A small-molecule ligand and the protein it binds are described below.
Small molecule (SMILES): CC(=O)N[C@@H]1[C@@H](O)[C@H](O)[C@@H](CO)O[C@H]1O

Binding-site contacts:
Ligand atom O7 contacts residue ASN15 of chain 1.K at 3.7 Å.
Ligand atom C7 contacts residue ASN15 of chain 1.K at 3.4 Å.
Ligand atom C2 contacts residue ASN15 of chain 1.K at 2.3 Å.
Ligand atom C4 contacts residue ASN15 of chain 1.K at 4.0 Å.
Ligand atom C1 contacts residue ASN15 of chain 1.K at 1.4 Å.
Ligand atom C5 contacts residue ASN15 of chain 1.K at 3.6 Å.
Ligand atom C8 contacts residue ASN15 of chain 1.K at 4.3 Å.
Ligand atom O5 contacts residue ASN15 of chain 1.K at 2.3 Å (h-bond).
Ligand atom N2 contacts residue ASN15 of chain 1.K at 3.0 Å (h-bond).
Ligand atom C3 contacts residue ASN15 of chain 1.K at 3.7 Å.

Sequence of chain 1.K:
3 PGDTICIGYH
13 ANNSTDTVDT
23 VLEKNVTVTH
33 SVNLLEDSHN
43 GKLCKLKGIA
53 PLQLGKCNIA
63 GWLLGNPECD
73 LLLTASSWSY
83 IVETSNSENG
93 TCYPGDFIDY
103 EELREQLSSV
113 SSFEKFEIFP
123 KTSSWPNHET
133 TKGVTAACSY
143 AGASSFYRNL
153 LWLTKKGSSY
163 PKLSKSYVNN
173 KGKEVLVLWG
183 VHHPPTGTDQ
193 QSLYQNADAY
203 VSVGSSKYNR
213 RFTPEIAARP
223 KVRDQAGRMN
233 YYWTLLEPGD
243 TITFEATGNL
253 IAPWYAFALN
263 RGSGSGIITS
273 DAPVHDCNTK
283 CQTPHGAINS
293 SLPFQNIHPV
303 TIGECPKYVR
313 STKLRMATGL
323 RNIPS